Binding-site contacts:
Ligand atom O1 contacts residue TRP72 of chain 1.A at 3.8 Å.
Ligand atom C11 contacts residue TYR461 of chain 1.A at 3.8 Å (hydrophobic).
Ligand atom C17 contacts residue SO41 of chain 1.I at 3.5 Å.
Ligand atom C21 contacts residue TRP71 of chain 1.A at 3.5 Å (hydrophobic).
Ligand atom O contacts residue PHE350 of chain 1.A at 3.8 Å.
Ligand atom CA contacts residue TRP226 of chain 1.A at 3.7 Å (hydrophobic).
Ligand atom N contacts residue LEU221 of chain 1.A at 3.7 Å.
Ligand atom C18 contacts residue TRP71 of chain 1.A at 3.8 Å (hydrophobic).
Ligand atom C16 contacts residue TRP71 of chain 1.A at 3.3 Å (hydrophobic).
Ligand atom C3 contacts residue LEU221 of chain 1.A at 1.5 Å (hydrophobic).
Ligand atom C15 contacts residue SO41 of chain 1.I at 3.5 Å.
Ligand atom O contacts residue GLN349 of chain 1.A at 3.2 Å (h-bond).
Ligand atom C20 contacts residue SO41 of chain 1.I at 3.4 Å.
Ligand atom O1 contacts residue ARG171 of chain 1.A at 2.5 Å (salt-bridge).
Ligand atom N1 contacts residue GLY393 of chain 1.A at 3.6 Å.
Ligand atom C18 contacts residue SO41 of chain 1.I at 3.3 Å.
Ligand atom C7 contacts residue ILE118 of chain 1.A at 3.6 Å (hydrophobic).
Ligand atom CA contacts residue ARG171 of chain 1.A at 3.7 Å.
Ligand atom CG2 contacts residue TRP72 of chain 1.A at 3.4 Å (hydrophobic).
Ligand atom C1 contacts residue LEU221 of chain 1.A at 3.7 Å (hydrophobic).
Ligand atom F1 contacts residue GLY117 of chain 1.A at 3.3 Å.
Ligand atom C19 contacts residue SO41 of chain 1.I at 3.6 Å.
Ligand atom N4 contacts residue HIS149 of chain 1.A at 3.7 Å.
Ligand atom O1 contacts residue TRP71 of chain 1.A at 3.6 Å.
Ligand atom CB contacts residue TRP226 of chain 1.A at 3.6 Å (hydrophobic).
Ligand atom C17 contacts residue TRP71 of chain 1.A at 3.6 Å (hydrophobic).
Ligand atom C1 contacts residue GLY393 of chain 1.A at 3.3 Å.
Ligand atom C3 contacts residue TRP247 of chain 1.A at 3.5 Å (hydrophobic).
Ligand atom C14 contacts residue HIS149 of chain 1.A at 3.4 Å.
Ligand atom C20 contacts residue ASP491 of chain 1.A at 3.7 Å.
Ligand atom CG2 contacts residue TRP226 of chain 1.A at 3.5 Å (hydrophobic).
Ligand atom CD1 contacts residue ASP225 of chain 1.A at 3.5 Å.
Ligand atom C2 contacts residue LEU221 of chain 1.A at 3.0 Å (hydrophobic).
Ligand atom O contacts residue HIS149 of chain 1.A at 3.2 Å (h-bond).
Ligand atom C11 contacts residue GLN349 of chain 1.A at 3.3 Å.
Ligand atom C12 contacts residue SO41 of chain 1.I at 3.7 Å.
Ligand atom C7 contacts residue TRP226 of chain 1.A at 3.6 Å (hydrophobic).
Ligand atom C16 contacts residue SO41 of chain 1.I at 3.1 Å.
Ligand atom O contacts residue ASN480 of chain 1.A at 3.0 Å (h-bond).
Ligand atom C11 contacts residue GLY393 of chain 1.A at 3.4 Å.

Sequence of chain 1.A:
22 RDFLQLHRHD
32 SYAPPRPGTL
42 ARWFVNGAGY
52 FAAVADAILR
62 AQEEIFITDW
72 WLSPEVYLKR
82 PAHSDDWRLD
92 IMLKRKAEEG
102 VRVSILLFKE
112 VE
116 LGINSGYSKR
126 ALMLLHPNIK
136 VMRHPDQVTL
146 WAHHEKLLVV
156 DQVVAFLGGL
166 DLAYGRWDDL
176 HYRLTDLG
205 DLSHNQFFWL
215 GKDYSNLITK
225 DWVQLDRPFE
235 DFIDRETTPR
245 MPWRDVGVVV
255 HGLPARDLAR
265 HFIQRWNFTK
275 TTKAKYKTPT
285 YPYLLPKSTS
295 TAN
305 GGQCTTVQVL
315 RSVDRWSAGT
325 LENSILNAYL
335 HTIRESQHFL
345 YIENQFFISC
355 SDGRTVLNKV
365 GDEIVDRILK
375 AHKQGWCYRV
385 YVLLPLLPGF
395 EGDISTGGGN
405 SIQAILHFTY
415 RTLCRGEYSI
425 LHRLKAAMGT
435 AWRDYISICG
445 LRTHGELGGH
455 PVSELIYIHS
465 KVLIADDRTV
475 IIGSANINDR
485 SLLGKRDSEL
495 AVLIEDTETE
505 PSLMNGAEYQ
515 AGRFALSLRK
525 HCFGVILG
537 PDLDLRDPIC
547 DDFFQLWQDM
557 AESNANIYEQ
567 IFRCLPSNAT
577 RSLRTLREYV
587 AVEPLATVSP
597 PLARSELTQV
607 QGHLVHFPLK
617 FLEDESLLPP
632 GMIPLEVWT

The small molecule below binds the protein below.
Small molecule (SMILES): C[C@@H](CN1CCC(n2c(=O)[nH]c3ccccc32)CC1)NC(=O)c1ccc(F)cc1